Sequence of chain 1.A:
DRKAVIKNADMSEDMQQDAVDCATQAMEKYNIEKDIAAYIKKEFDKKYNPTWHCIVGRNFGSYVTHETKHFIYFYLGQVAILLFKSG

Binding-site contacts:
Ligand atom O contacts residue TYR75 of chain 1.A at 3.5 Å (h-bond).
Ligand atom CD contacts residue LYS9 of chain 1.A at 3.2 Å.
Ligand atom O contacts residue SER64 of chain 1.A at 2.9 Å (h-bond).
Ligand atom OAC contacts residue THR67 of chain 1.A at 3.3 Å.
Ligand atom O contacts residue TYR65 of chain 1.A at 3.5 Å.
Ligand atom NE2 contacts residue PHE62 of chain 1.A at 3.6 Å (h-bond).
Ligand atom N contacts residue VAL66 of chain 1.A at 3.0 Å (h-bond).
Ligand atom CD contacts residue HIS68 of chain 1.A at 3.4 Å.
Ligand atom OAC contacts residue HIS68 of chain 1.A at 3.0 Å (h-bond).
Ligand atom N contacts residue TYR77 of chain 1.A at 3.0 Å (h-bond).
Ligand atom N contacts residue TYR75 of chain 1.A at 3.5 Å (h-bond).
Ligand atom NE2 contacts residue GLU35 of chain 1.C at 3.1 Å (salt-bridge).
Ligand atom CA contacts residue TYR77 of chain 1.A at 3.4 Å (hydrophobic).
Ligand atom OG1 contacts residue ARG60 of chain 1.A at 3.6 Å.
Ligand atom N contacts residue LYS36 of chain 1.C at 3.6 Å.
Ligand atom OG contacts residue THR67 of chain 1.A at 2.7 Å (h-bond).
Ligand atom CA contacts residue VAL66 of chain 1.A at 3.2 Å (hydrophobic).
Ligand atom OG1 contacts residue ASN61 of chain 1.A at 3.3 Å.
Ligand atom N contacts residue PHE62 of chain 1.A at 3.0 Å (h-bond).
Ligand atom CA contacts residue SER64 of chain 1.A at 3.0 Å.
Ligand atom OG1 contacts residue SER64 of chain 1.A at 2.6 Å (h-bond).
Ligand atom CG2 contacts residue TYR75 of chain 1.A at 3.6 Å (hydrophobic).
Ligand atom NH2 contacts residue ASN10 of chain 1.A at 3.6 Å.
Ligand atom CB contacts residue TYR77 of chain 1.A at 3.4 Å (hydrophobic).
Ligand atom OE1 contacts residue LYS36 of chain 1.C at 2.9 Å (salt-bridge).
Ligand atom CA contacts residue TYR75 of chain 1.A at 3.5 Å (hydrophobic).
Ligand atom C contacts residue SER64 of chain 1.A at 3.6 Å.
Ligand atom CG2 contacts residue PHE62 of chain 1.A at 3.5 Å (hydrophobic).
Ligand atom O contacts residue GLY63 of chain 1.A at 3.1 Å.
Ligand atom OE1 contacts residue LYS9 of chain 1.A at 3.4 Å (salt-bridge).
Ligand atom OE2 contacts residue LYS9 of chain 1.A at 2.4 Å (salt-bridge).
Ligand atom N contacts residue SER64 of chain 1.A at 3.1 Å (h-bond).
Ligand atom OE1 contacts residue GLU35 of chain 1.C at 3.3 Å (salt-bridge).
Ligand atom CB contacts residue TYR65 of chain 1.A at 3.6 Å (hydrophobic).
Ligand atom OG1 contacts residue PHE62 of chain 1.A at 3.0 Å (h-bond).
Ligand atom NE contacts residue PHE73 of chain 1.A at 3.5 Å.
Ligand atom O contacts residue VAL66 of chain 1.A at 3.0 Å (h-bond).
Ligand atom C contacts residue TYR75 of chain 1.A at 3.5 Å (hydrophobic).
Ligand atom CB contacts residue SER64 of chain 1.A at 3.6 Å.
Ligand atom O contacts residue LYS36 of chain 1.C at 3.4 Å.

This small molecule binds to this protein.
Small molecule (SMILES): CC(=O)N[C@@H](CO)C(=O)N[C@@H](CCCN=C(N)N)C(=O)NCC(=O)N[C@H](C(=O)N[C@@H](CCC(N)=O)C(=O)N[C@H](C(=O)N[C@@H](CCC(=O)O)C(=O)O)[C@@H](C)O)[C@@H](C)O

Sequence of chain 1.C:
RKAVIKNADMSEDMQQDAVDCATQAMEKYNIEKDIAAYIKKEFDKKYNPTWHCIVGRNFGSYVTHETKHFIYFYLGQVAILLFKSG